Sequence of chain 1.A:
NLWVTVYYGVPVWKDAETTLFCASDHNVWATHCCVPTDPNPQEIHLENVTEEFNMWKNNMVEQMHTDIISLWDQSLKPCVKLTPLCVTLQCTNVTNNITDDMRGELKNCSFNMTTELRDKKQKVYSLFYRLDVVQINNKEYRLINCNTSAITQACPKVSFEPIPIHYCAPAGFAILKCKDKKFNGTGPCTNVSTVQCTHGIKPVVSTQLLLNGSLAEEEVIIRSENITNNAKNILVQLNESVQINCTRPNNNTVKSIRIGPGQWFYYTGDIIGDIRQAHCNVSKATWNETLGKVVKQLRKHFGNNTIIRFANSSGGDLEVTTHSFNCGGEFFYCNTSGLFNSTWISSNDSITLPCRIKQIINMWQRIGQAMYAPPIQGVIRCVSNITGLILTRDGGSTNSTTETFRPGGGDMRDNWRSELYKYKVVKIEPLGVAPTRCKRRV

Binding-site contacts:
Ligand atom C8 contacts residue ARG351 of chain 1.A at 3.4 Å.
Ligand atom C4 contacts residue ASN356 of chain 1.A at 4.2 Å.
Ligand atom C8 contacts residue ASN356 of chain 1.A at 3.5 Å.
Ligand atom C2 contacts residue ASN356 of chain 1.A at 2.5 Å.
Ligand atom C3 contacts residue ASN356 of chain 1.A at 3.8 Å.
Ligand atom C7 contacts residue ASN356 of chain 1.A at 3.8 Å.
Ligand atom N2 contacts residue ASN356 of chain 1.A at 2.9 Å (h-bond).
Ligand atom C7 contacts residue LYS352 of chain 1.A at 4.5 Å.
Ligand atom C8 contacts residue GLY355 of chain 1.A at 3.7 Å.
Ligand atom C1 contacts residue ASN356 of chain 1.A at 1.4 Å.
Ligand atom C5 contacts residue ASN356 of chain 1.A at 3.7 Å.
Ligand atom C8 contacts residue LYS352 of chain 1.A at 4.2 Å.
Ligand atom O7 contacts residue LYS352 of chain 1.A at 4.0 Å.
Ligand atom O5 contacts residue ASN356 of chain 1.A at 2.4 Å (h-bond).

The protein below binds the small molecule below.
Small molecule (SMILES): CC(=O)N[C@@H]1[C@@H](O)[C@H](O)[C@@H](CO)O[C@H]1O